Binding-site contacts:
Ligand atom C4 contacts residue GLY228 of chain 1.B at 3.6 Å.
Ligand atom N contacts residue SER205 of chain 1.B at 3.1 Å (h-bond).
Ligand atom C contacts residue SER205 of chain 1.B at 2.5 Å.
Ligand atom C7 contacts residue SER226 of chain 1.B at 3.7 Å.
Ligand atom C9 contacts residue LEU96 of chain 1.B at 3.4 Å (hydrophobic).
Ligand atom C6 contacts residue GLY228 of chain 1.B at 3.5 Å.
Ligand atom O3 contacts residue TRP227 of chain 1.B at 3.0 Å.
Ligand atom C2 contacts residue SER205 of chain 1.B at 3.0 Å.
Ligand atom O1 contacts residue HIS43 of chain 1.B at 2.6 Å (h-bond).
Ligand atom C5 contacts residue ALA200 of chain 1.B at 3.4 Å (hydrophobic).
Ligand atom C3 contacts residue GLU202 of chain 1.B at 3.6 Å.
Ligand atom C14 contacts residue GLY228 of chain 1.B at 3.6 Å.
Ligand atom C9 contacts residue HIS43 of chain 1.B at 3.6 Å.
Ligand atom C21 contacts residue ILE179 of chain 1.B at 3.5 Å (hydrophobic).
Ligand atom O3 contacts residue GLY228 of chain 1.B at 2.8 Å (h-bond).
Ligand atom C19 contacts residue ILE179 of chain 1.B at 3.5 Å (hydrophobic).
Ligand atom C20 contacts residue TRP227 of chain 1.B at 3.2 Å (hydrophobic).
Ligand atom B1 contacts residue HIS43 of chain 1.B at 3.4 Å.
Ligand atom C6 contacts residue ALA200 of chain 1.B at 3.3 Å (hydrophobic).
Ligand atom C19 contacts residue TRP227 of chain 1.B at 3.6 Å (hydrophobic).
Ligand atom B1 contacts residue SER205 of chain 1.B at 1.3 Å.
Ligand atom C12 contacts residue GLY228 of chain 1.B at 3.6 Å.
Ligand atom N1 contacts residue ALA200 of chain 1.B at 3.6 Å (h-bond).
Ligand atom N contacts residue SER226 of chain 1.B at 2.9 Å (h-bond).
Ligand atom C20 contacts residue ILE179 of chain 1.B at 3.0 Å (hydrophobic).
Ligand atom O1 contacts residue SER205 of chain 1.B at 2.0 Å (h-bond).
Ligand atom N1 contacts residue ASP199 of chain 1.B at 2.9 Å (salt-bridge).
Ligand atom O contacts residue ASP204 of chain 1.B at 3.4 Å (salt-bridge).
Ligand atom C6 contacts residue ASP199 of chain 1.B at 3.4 Å.
Ligand atom N1 contacts residue GLY238 of chain 1.B at 3.4 Å.
Ligand atom C3 contacts residue CYS201 of chain 1.B at 3.3 Å (hydrophobic).
Ligand atom N1 contacts residue GLY228 of chain 1.B at 3.7 Å.
Ligand atom N contacts residue HIS43 of chain 1.B at 3.5 Å (h-bond).
Ligand atom C12 contacts residue TRP227 of chain 1.B at 3.7 Å (hydrophobic).
Ligand atom C2 contacts residue VAL225 of chain 1.B at 3.7 Å (hydrophobic).
Ligand atom C8 contacts residue SER226 of chain 1.B at 3.7 Å.
Ligand atom C10 contacts residue TRP50 of chain 1.B at 3.6 Å (hydrophobic).
Ligand atom N3 contacts residue GLY228 of chain 1.B at 2.8 Å (h-bond).
Ligand atom O contacts residue GLY203 of chain 1.B at 3.0 Å (h-bond).
Ligand atom O contacts residue SER205 of chain 1.B at 2.3 Å (h-bond).

Sequence of chain 1.B:
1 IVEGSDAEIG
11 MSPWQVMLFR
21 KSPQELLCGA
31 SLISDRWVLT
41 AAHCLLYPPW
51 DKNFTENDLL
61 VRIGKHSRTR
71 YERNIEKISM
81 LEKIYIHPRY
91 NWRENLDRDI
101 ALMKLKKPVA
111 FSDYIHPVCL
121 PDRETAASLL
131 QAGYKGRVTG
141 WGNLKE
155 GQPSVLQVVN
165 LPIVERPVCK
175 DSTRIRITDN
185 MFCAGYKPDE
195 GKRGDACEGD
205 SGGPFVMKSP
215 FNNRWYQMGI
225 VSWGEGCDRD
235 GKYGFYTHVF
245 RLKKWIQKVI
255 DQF

This protein binds this small molecule.
Small molecule (SMILES): CC(=O)N[C@H](Cc1ccccc1)C(=O)N1CCC[C@H]1C(=O)N[C@@H](CCCCCN)B(O)O